Binding-site contacts:
Ligand atom OE2 contacts residue ASN78 of chain 1.C at 2.9 Å (h-bond).
Ligand atom CD contacts residue THR79 of chain 1.C at 3.9 Å.
Ligand atom CB contacts residue THR79 of chain 1.C at 3.8 Å.
Ligand atom O contacts residue THR119 of chain 1.C at 4.0 Å.
Ligand atom C contacts residue TYR46 of chain 1.C at 3.4 Å (hydrophobic).
Ligand atom OE1 contacts residue CYS77 of chain 1.C at 3.9 Å.
Ligand atom N contacts residue GLY16 of chain 1.C at 3.3 Å (h-bond).
Ligand atom O contacts residue GLY47 of chain 1.C at 2.8 Å (h-bond).
Ligand atom CB contacts residue CYS77 of chain 1.C at 3.9 Å (hydrophobic).
Ligand atom CG contacts residue THR187 of chain 1.C at 3.4 Å.
Ligand atom C contacts residue SER15 of chain 1.C at 3.9 Å.
Ligand atom CB contacts residue SER15 of chain 1.C at 3.7 Å.
Ligand atom C contacts residue GLY47 of chain 1.C at 3.6 Å.
Ligand atom OXT contacts residue ILE44 of chain 1.C at 4.0 Å.
Ligand atom OE2 contacts residue THR187 of chain 1.C at 2.9 Å (h-bond).
Ligand atom OXT contacts residue GLY47 of chain 1.C at 3.8 Å.
Ligand atom OXT contacts residue SER15 of chain 1.C at 3.4 Å (h-bond).
Ligand atom CD contacts residue THR187 of chain 1.C at 3.8 Å.
Ligand atom OE1 contacts residue ASN78 of chain 1.C at 3.6 Å.
Ligand atom OE2 contacts residue CYS186 of chain 1.C at 3.4 Å.
Ligand atom OE1 contacts residue THR79 of chain 1.C at 2.8 Å (h-bond).
Ligand atom CD contacts residue CYS186 of chain 1.C at 3.7 Å (hydrophobic).
Ligand atom CD contacts residue CYS77 of chain 1.C at 3.7 Å (hydrophobic).
Ligand atom O contacts residue TYR46 of chain 1.C at 3.4 Å (h-bond).
Ligand atom CD contacts residue ASN78 of chain 1.C at 3.5 Å.
Ligand atom N contacts residue HIS188 of chain 1.C at 3.8 Å.
Ligand atom OE2 contacts residue THR79 of chain 1.C at 4.2 Å.
Ligand atom N contacts residue SER15 of chain 1.C at 2.8 Å (h-bond).
Ligand atom C contacts residue PRO45 of chain 1.C at 3.9 Å (hydrophobic).
Ligand atom CA contacts residue SER15 of chain 1.C at 3.6 Å.
Ligand atom O contacts residue PRO45 of chain 1.C at 3.4 Å.
Ligand atom OE1 contacts residue THR119 of chain 1.C at 3.7 Å.
Ligand atom OXT contacts residue TYR46 of chain 1.C at 2.7 Å (h-bond).
Ligand atom CG contacts residue SER15 of chain 1.C at 4.0 Å.
Ligand atom OXT contacts residue PRO45 of chain 1.C at 3.3 Å.
Ligand atom OE1 contacts residue CYS186 of chain 1.C at 4.0 Å.
Ligand atom CG contacts residue CYS77 of chain 1.C at 3.8 Å (hydrophobic).
Ligand atom CG contacts residue CYS186 of chain 1.C at 3.8 Å (hydrophobic).
Ligand atom CB contacts residue THR119 of chain 1.C at 4.0 Å.
Ligand atom OE2 contacts residue CYS77 of chain 1.C at 3.8 Å.

Sequence of chain 1.C:
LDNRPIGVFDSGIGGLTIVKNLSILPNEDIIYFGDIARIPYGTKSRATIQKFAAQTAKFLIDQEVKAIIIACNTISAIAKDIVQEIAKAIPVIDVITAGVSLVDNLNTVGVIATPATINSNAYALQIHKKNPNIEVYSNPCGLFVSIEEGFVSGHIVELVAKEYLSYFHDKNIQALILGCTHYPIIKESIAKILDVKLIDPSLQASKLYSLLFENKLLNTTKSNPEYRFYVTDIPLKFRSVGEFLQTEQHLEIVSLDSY

The small molecule below binds the protein below.
Small molecule (SMILES): N[C@H](CCC(=O)O)C(=O)O